The small molecule below binds the protein below.
Small molecule (SMILES): C[C@H](CCC(=O)O)[C@H]1CC[C@H]2[C@@H]3[C@H](O)C[C@@H]4C[C@H](O)CC[C@]4(C)[C@H]3C[C@H](O)[C@]12C

Sequence of chain 1.C:
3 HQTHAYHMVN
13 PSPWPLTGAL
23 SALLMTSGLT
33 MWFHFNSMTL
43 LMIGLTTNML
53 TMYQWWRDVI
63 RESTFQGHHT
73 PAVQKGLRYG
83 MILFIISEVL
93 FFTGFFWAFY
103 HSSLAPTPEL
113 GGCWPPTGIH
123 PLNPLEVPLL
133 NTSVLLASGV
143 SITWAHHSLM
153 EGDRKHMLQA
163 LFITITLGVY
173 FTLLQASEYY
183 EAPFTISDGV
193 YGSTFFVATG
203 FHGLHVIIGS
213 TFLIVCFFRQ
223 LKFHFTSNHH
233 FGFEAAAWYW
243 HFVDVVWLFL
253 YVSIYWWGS

Sequence of chain 1.A:
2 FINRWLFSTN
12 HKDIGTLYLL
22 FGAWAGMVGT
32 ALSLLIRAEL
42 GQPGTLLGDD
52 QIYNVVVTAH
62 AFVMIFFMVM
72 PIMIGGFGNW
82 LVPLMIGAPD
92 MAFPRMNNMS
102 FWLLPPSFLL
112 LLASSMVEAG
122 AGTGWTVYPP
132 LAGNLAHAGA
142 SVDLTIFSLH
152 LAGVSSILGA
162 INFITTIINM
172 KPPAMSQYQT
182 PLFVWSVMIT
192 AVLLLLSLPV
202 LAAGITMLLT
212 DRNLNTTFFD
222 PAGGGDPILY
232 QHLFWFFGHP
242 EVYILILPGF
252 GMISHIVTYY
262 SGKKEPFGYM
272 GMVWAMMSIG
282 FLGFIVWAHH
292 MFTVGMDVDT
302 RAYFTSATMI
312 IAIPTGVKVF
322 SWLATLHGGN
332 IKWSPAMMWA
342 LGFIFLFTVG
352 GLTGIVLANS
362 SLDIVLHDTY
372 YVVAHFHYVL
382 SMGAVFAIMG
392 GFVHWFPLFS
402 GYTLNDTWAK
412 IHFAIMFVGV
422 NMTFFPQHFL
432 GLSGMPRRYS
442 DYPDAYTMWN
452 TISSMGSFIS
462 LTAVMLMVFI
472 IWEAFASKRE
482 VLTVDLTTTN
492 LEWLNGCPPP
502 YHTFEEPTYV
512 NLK

Binding-site contacts:
Ligand atom O3 contacts residue ASP300 of chain 1.A at 3.6 Å.
Ligand atom C9 contacts residue THR301 of chain 1.A at 4.4 Å.
Ligand atom C11 contacts residue PHE305 of chain 1.A at 4.1 Å (hydrophobic).
Ligand atom O26 contacts residue HIS103 of chain 1.C at 2.4 Å (h-bond).
Ligand atom C24 contacts residue PGV1 of chain 1.YA at 4.1 Å.
Ligand atom C12 contacts residue PHE305 of chain 1.A at 4.1 Å (hydrophobic).
Ligand atom O26 contacts residue PGV1 of chain 1.YA at 3.6 Å.
Ligand atom C15 contacts residue PGV1 of chain 1.YA at 3.8 Å.
Ligand atom C21 contacts residue TRP288 of chain 1.A at 4.0 Å (hydrophobic).
Ligand atom O12 contacts residue THR301 of chain 1.A at 2.7 Å (h-bond).
Ligand atom C18 contacts residue EDO1 of chain 1.KA at 3.8 Å.
Ligand atom O25 contacts residue PGV1 of chain 1.YA at 3.9 Å.
Ligand atom C22 contacts residue PGV1 of chain 1.YA at 4.4 Å.
Ligand atom O26 contacts residue TRP99 of chain 1.C at 2.8 Å (h-bond).
Ligand atom C19 contacts residue TYR304 of chain 1.A at 4.1 Å (hydrophobic).
Ligand atom C18 contacts residue TRP288 of chain 1.A at 4.2 Å (hydrophobic).
Ligand atom O25 contacts residue HIS103 of chain 1.C at 3.1 Å (h-bond).
Ligand atom C23 contacts residue TRP99 of chain 1.C at 3.7 Å (hydrophobic).
Ligand atom C2 contacts residue THR301 of chain 1.A at 3.9 Å.
Ligand atom O25 contacts residue HIS233 of chain 1.A at 3.6 Å.
Ligand atom C7 contacts residue PGV1 of chain 1.YA at 4.5 Å.
Ligand atom C24 contacts residue HIS103 of chain 1.C at 3.1 Å.
Ligand atom C16 contacts residue PGV1 of chain 1.YA at 4.3 Å.
Ligand atom C22 contacts residue HIS233 of chain 1.A at 4.4 Å.
Ligand atom C24 contacts residue HIS233 of chain 1.A at 3.6 Å.
Ligand atom C3 contacts residue ASP300 of chain 1.A at 4.5 Å.
Ligand atom O26 contacts residue HIS233 of chain 1.A at 4.0 Å.
Ligand atom C24 contacts residue TRP99 of chain 1.C at 3.6 Å (hydrophobic).
Ligand atom C1 contacts residue TYR304 of chain 1.A at 3.4 Å (hydrophobic).
Ligand atom C2 contacts residue ASP300 of chain 1.A at 3.5 Å.
Ligand atom C11 contacts residue TYR304 of chain 1.A at 4.4 Å (hydrophobic).
Ligand atom C23 contacts residue HIS233 of chain 1.A at 3.7 Å.
Ligand atom C1 contacts residue ASP300 of chain 1.A at 4.3 Å.
Ligand atom C12 contacts residue THR301 of chain 1.A at 3.7 Å.
Ligand atom C2 contacts residue TYR304 of chain 1.A at 4.1 Å (hydrophobic).
Ligand atom O26 contacts residue LEU230 of chain 1.A at 4.3 Å.
Ligand atom C21 contacts residue HIS233 of chain 1.A at 3.6 Å.
Ligand atom C11 contacts residue THR301 of chain 1.A at 3.9 Å.